Binding-site contacts:
Ligand atom O1A contacts residue ASN272 of chain 5.D at 3.6 Å (h-bond).
Ligand atom C11 contacts residue PHE65 of chain 5.D at 3.8 Å (hydrophobic).
Ligand atom C7 contacts residue GLN278 of chain 5.D at 3.8 Å.
Ligand atom O1A contacts residue SER274 of chain 5.D at 3.8 Å.
Ligand atom O7 contacts residue LEU62 of chain 5.D at 3.5 Å.
Ligand atom O10 contacts residue LEU62 of chain 5.D at 3.1 Å.
Ligand atom C10 contacts residue LEU62 of chain 5.D at 3.5 Å (hydrophobic).
Ligand atom C1 contacts residue SER274 of chain 5.D at 3.4 Å.
Ligand atom C5 contacts residue LYS68 of chain 5.D at 3.7 Å.
Ligand atom N5 contacts residue ASN272 of chain 5.D at 3.3 Å (h-bond).
Ligand atom C6 contacts residue LYS68 of chain 5.D at 3.8 Å.
Ligand atom N5 contacts residue PHE75 of chain 5.E at 3.8 Å.
Ligand atom C6 contacts residue ASN272 of chain 5.D at 3.7 Å.
Ligand atom O9 contacts residue LEU67 of chain 5.D at 3.2 Å.
Ligand atom O9 contacts residue LYS68 of chain 5.D at 2.8 Å (salt-bridge).
Ligand atom O8 contacts residue THR276 of chain 5.D at 3.8 Å.
Ligand atom C11 contacts residue PHE270 of chain 5.D at 3.9 Å (hydrophobic).
Ligand atom O8 contacts residue GLN278 of chain 5.D at 3.5 Å (h-bond).
Ligand atom O1B contacts residue LYS68 of chain 5.D at 3.6 Å.
Ligand atom C11 contacts residue LYS68 of chain 5.D at 3.7 Å.
Ligand atom C9 contacts residue GLN278 of chain 5.D at 3.2 Å.
Ligand atom C9 contacts residue LYS68 of chain 5.D at 3.8 Å.
Ligand atom O1A contacts residue THR276 of chain 5.D at 2.6 Å (h-bond).
Ligand atom C11 contacts residue HIS138 of chain 5.C at 3.3 Å.
Ligand atom O1B contacts residue THR276 of chain 5.D at 3.5 Å (h-bond).
Ligand atom C11 contacts residue GLN278 of chain 5.D at 3.5 Å.
Ligand atom C1 contacts residue THR276 of chain 5.D at 3.4 Å.
Ligand atom O8 contacts residue ASN272 of chain 5.D at 3.4 Å (h-bond).
Ligand atom O1B contacts residue SER274 of chain 5.D at 2.4 Å (h-bond).
Ligand atom C11 contacts residue THR276 of chain 5.D at 3.4 Å.
Ligand atom C10 contacts residue PHE75 of chain 5.E at 2.7 Å (hydrophobic).
Ligand atom C10 contacts residue LYS68 of chain 5.D at 3.8 Å.
Ligand atom O10 contacts residue PHE75 of chain 5.E at 2.6 Å.
Ligand atom C11 contacts residue PHE75 of chain 5.E at 1.8 Å (hydrophobic).
Ligand atom C11 contacts residue LEU62 of chain 5.D at 3.9 Å (hydrophobic).
Ligand atom C8 contacts residue GLN278 of chain 5.D at 3.7 Å.
Ligand atom C11 contacts residue ASN272 of chain 5.D at 3.6 Å.
Ligand atom N5 contacts residue LYS68 of chain 5.D at 2.9 Å (salt-bridge).
Ligand atom N5 contacts residue GLN278 of chain 5.D at 3.9 Å.
Ligand atom O8 contacts residue LYS68 of chain 5.D at 3.5 Å.

Sequence of chain 5.D:
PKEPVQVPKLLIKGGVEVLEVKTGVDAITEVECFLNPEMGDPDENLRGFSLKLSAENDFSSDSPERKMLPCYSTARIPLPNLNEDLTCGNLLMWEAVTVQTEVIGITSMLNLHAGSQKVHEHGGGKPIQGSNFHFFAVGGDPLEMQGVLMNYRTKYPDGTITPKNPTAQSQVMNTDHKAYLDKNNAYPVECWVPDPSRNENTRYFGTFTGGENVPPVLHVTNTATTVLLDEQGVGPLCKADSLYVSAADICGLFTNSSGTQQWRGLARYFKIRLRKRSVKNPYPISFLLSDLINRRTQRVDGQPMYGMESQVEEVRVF

The small molecule below binds the protein below.
Small molecule (SMILES): CC(=O)N[C@H]1[C@H]([C@H](O)[C@H](O)CO)O[C@@](O[C@H](CO)[C@@H](O)[C@@H]2O[C@@H](C(=O)O)C[C@H](O)[C@H]2NC(C)=O)(C(=O)O)C[C@@H]1O

Sequence of chain 5.C:
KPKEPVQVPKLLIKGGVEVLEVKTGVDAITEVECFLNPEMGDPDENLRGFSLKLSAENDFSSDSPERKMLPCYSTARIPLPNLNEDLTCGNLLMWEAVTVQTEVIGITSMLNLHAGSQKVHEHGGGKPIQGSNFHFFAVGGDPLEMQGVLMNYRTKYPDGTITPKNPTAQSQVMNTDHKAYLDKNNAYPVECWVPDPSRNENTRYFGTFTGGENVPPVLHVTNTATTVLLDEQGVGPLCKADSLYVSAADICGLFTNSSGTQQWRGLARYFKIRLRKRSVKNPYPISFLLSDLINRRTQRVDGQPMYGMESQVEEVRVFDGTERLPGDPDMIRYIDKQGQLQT

Sequence of chain 5.E:
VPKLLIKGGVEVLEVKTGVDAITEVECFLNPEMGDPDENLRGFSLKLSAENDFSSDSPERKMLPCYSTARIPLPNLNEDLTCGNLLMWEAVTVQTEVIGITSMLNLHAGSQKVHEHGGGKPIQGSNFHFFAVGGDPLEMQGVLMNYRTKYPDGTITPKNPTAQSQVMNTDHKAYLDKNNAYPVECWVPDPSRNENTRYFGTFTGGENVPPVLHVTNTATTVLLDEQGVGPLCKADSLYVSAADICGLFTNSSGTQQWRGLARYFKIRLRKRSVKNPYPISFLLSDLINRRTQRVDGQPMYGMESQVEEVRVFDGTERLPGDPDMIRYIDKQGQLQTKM